Sequence of chain 2.A:
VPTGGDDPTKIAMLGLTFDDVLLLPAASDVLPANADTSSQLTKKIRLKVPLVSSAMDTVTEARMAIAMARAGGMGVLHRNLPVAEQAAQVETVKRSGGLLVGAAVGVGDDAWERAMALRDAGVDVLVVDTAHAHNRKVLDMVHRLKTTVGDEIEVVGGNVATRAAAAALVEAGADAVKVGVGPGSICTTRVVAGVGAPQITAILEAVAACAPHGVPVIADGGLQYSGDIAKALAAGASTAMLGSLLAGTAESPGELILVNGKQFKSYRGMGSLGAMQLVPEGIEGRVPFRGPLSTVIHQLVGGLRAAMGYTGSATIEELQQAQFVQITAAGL

Binding-site contacts:
Ligand atom C2 contacts residue GLU318 of chain 2.A at 3.5 Å.
Ligand atom O6 contacts residue FWY1 of chain 2.C at 3.2 Å (h-bond).
Ligand atom O6 contacts residue GLY319 of chain 2.A at 3.3 Å.
Ligand atom O2P contacts residue SER258 of chain 2.A at 3.3 Å (h-bond).
Ligand atom C2 contacts residue FWY1 of chain 2.C at 3.1 Å.
Ligand atom C2 contacts residue CYS201 of chain 2.A at 3.3 Å (hydrophobic).
Ligand atom C5' contacts residue TYR281 of chain 2.A at 3.5 Å (hydrophobic).
Ligand atom C3' contacts residue ASP234 of chain 2.A at 3.4 Å.
Ligand atom O3P contacts residue SER258 of chain 2.A at 3.0 Å (h-bond).
Ligand atom O1P contacts residue GLY236 of chain 2.A at 2.9 Å (h-bond).
Ligand atom O3P contacts residue SER199 of chain 2.A at 2.7 Å (h-bond).
Ligand atom O6 contacts residue MET284 of chain 2.A at 3.2 Å (h-bond).
Ligand atom O3' contacts residue SER68 of chain 2.A at 2.8 Å (h-bond).
Ligand atom N1 contacts residue GLU318 of chain 2.A at 2.7 Å (salt-bridge).
Ligand atom C8 contacts residue MET70 of chain 2.A at 3.6 Å (hydrophobic).
Ligand atom N1 contacts residue FWY1 of chain 2.C at 2.7 Å (h-bond).
Ligand atom O6 contacts residue GLY285 of chain 2.A at 2.7 Å (h-bond).
Ligand atom C6 contacts residue GLY285 of chain 2.A at 3.6 Å.
Ligand atom O1P contacts residue GLY198 of chain 2.A at 3.5 Å.
Ligand atom C3' contacts residue SER68 of chain 2.A at 3.6 Å.
Ligand atom C5 contacts residue ILE200 of chain 2.A at 3.4 Å (hydrophobic).
Ligand atom O3P contacts residue TYR281 of chain 2.A at 2.6 Å (h-bond).
Ligand atom C4 contacts residue FWY1 of chain 2.C at 3.6 Å.
Ligand atom C4 contacts residue ILE200 of chain 2.A at 3.7 Å (hydrophobic).
Ligand atom O2' contacts residue FWY1 of chain 2.C at 3.4 Å.
Ligand atom O3' contacts residue ASP234 of chain 2.A at 2.5 Å (salt-bridge).
Ligand atom N7 contacts residue GLY283 of chain 2.A at 3.6 Å.
Ligand atom O2' contacts residue ASP234 of chain 2.A at 2.6 Å (salt-bridge).
Ligand atom C4' contacts residue ASP234 of chain 2.A at 3.5 Å.
Ligand atom O6 contacts residue GLY283 of chain 2.A at 3.2 Å.
Ligand atom O2P contacts residue GLY257 of chain 2.A at 2.9 Å (h-bond).
Ligand atom O5' contacts residue GLY198 of chain 2.A at 3.5 Å.
Ligand atom O1P contacts residue SER199 of chain 2.A at 2.9 Å (h-bond).
Ligand atom N3 contacts residue FWY1 of chain 2.C at 3.2 Å.
Ligand atom C6 contacts residue FWY1 of chain 2.C at 2.9 Å.
Ligand atom C1' contacts residue FWY1 of chain 2.C at 3.7 Å.
Ligand atom O3' contacts residue MET255 of chain 2.A at 3.6 Å.
Ligand atom N7 contacts residue ILE200 of chain 2.A at 3.6 Å.
Ligand atom O5' contacts residue GLY235 of chain 2.A at 3.5 Å.
Ligand atom N7 contacts residue MET284 of chain 2.A at 3.0 Å (h-bond).

A small-molecule ligand and the protein it binds are described below.
Small molecule (SMILES): O=c1[nH]cnc2c1ncn2[C@@H]1O[C@H](COP(=O)(O)O)[C@@H](O)[C@H]1O